The protein below binds the small molecule below.
Small molecule (SMILES): CCOC(=O)c1ccc(OCCC2CCN(c3ccc(C)nn3)CC2)cc1

Sequence of chain 24.D:
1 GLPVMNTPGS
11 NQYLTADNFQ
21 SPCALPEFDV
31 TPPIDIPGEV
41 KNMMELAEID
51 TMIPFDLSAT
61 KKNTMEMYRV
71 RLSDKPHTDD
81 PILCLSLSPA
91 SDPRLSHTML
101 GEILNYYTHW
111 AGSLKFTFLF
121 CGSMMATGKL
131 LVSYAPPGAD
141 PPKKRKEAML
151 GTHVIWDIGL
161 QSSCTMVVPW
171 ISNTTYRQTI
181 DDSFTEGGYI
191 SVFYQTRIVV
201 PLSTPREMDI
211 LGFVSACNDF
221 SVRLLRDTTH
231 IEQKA

Binding-site contacts:
Ligand atom C10 contacts residue ILE110 of chain 24.B at 3.5 Å (hydrophobic).
Ligand atom C18 contacts residue PHE237 of chain 24.B at 3.6 Å (hydrophobic).
Ligand atom C7 contacts residue TYR159 of chain 24.B at 3.7 Å (hydrophobic).
Ligand atom C25 contacts residue ASP236 of chain 24.B at 3.5 Å.
Ligand atom C17 contacts residue PHE237 of chain 24.B at 3.7 Å (hydrophobic).
Ligand atom N4 contacts residue LEU134 of chain 24.B at 3.7 Å.
Ligand atom N3 contacts residue TYR159 of chain 24.B at 3.9 Å.
Ligand atom C4 contacts residue VAL196 of chain 24.B at 3.9 Å (hydrophobic).
Ligand atom C21 contacts residue PHE237 of chain 24.B at 3.7 Å (hydrophobic).
Ligand atom C17 contacts residue TYR112 of chain 24.B at 3.8 Å (hydrophobic).
Ligand atom C10 contacts residue MET132 of chain 24.B at 3.3 Å (hydrophobic).
Ligand atom C21 contacts residue TYR112 of chain 24.B at 3.3 Å (hydrophobic).
Ligand atom C18 contacts residue TYR112 of chain 24.B at 3.7 Å (hydrophobic).
Ligand atom C4 contacts residue TYR159 of chain 24.B at 3.5 Å (hydrophobic).
Ligand atom C5 contacts residue VAL196 of chain 24.B at 3.8 Å (hydrophobic).
Ligand atom C3 contacts residue ALA24 of chain 24.D at 3.5 Å (hydrophobic).
Ligand atom C13 contacts residue VAL199 of chain 24.B at 3.7 Å (hydrophobic).
Ligand atom N4 contacts residue LEU240 of chain 24.B at 3.6 Å.
Ligand atom O14 contacts residue MET132 of chain 24.B at 3.4 Å.
Ligand atom O22 contacts residue TYR112 of chain 24.B at 3.5 Å.
Ligand atom O22 contacts residue TYR205 of chain 24.B at 3.8 Å.
Ligand atom C11 contacts residue ILE110 of chain 24.B at 3.6 Å (hydrophobic).
Ligand atom O23 contacts residue PHE237 of chain 24.B at 3.8 Å.
Ligand atom C25 contacts residue SER206 of chain 24.B at 3.8 Å.
Ligand atom N3 contacts residue LEU240 of chain 24.B at 3.5 Å.
Ligand atom N3 contacts residue ILE194 of chain 24.B at 3.6 Å.
Ligand atom C3 contacts residue TYR159 of chain 24.B at 3.6 Å (hydrophobic).
Ligand atom C13 contacts residue MET132 of chain 24.B at 3.8 Å (hydrophobic).
Ligand atom C8 contacts residue VAL196 of chain 24.B at 3.6 Å (hydrophobic).
Ligand atom C2 contacts residue ILE194 of chain 24.B at 3.5 Å (hydrophobic).
Ligand atom C1 contacts residue PRO181 of chain 24.B at 3.7 Å (hydrophobic).
Ligand atom O23 contacts residue TYR112 of chain 24.B at 3.5 Å.
Ligand atom C8 contacts residue VAL199 of chain 24.B at 3.7 Å (hydrophobic).
Ligand atom C20 contacts residue TYR205 of chain 24.B at 3.5 Å (hydrophobic).
Ligand atom N6 contacts residue VAL196 of chain 24.B at 3.9 Å.
Ligand atom C19 contacts residue TYR205 of chain 24.B at 3.7 Å (hydrophobic).
Ligand atom C11 contacts residue LEU134 of chain 24.B at 3.8 Å (hydrophobic).
Ligand atom C7 contacts residue VAL196 of chain 24.B at 3.6 Å (hydrophobic).
Ligand atom C12 contacts residue PHE237 of chain 24.B at 3.5 Å (hydrophobic).
Ligand atom C2 contacts residue TYR159 of chain 24.B at 3.5 Å (hydrophobic).

Sequence of chain 24.B:
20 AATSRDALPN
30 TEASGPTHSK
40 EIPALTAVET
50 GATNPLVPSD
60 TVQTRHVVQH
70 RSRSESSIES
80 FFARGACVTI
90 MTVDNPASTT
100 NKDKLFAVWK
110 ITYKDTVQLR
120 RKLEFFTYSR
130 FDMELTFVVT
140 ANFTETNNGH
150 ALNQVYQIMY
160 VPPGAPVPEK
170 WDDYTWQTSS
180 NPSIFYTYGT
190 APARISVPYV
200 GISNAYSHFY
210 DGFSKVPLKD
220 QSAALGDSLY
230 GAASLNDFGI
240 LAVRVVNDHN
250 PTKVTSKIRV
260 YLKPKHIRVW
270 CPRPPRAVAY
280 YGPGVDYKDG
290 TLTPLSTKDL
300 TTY